A small-molecule ligand and the protein it binds are described below.
Small molecule (SMILES): Cc1nnc(CN2CCC=C(F)C2)s1

Sequence of chain 1.A:
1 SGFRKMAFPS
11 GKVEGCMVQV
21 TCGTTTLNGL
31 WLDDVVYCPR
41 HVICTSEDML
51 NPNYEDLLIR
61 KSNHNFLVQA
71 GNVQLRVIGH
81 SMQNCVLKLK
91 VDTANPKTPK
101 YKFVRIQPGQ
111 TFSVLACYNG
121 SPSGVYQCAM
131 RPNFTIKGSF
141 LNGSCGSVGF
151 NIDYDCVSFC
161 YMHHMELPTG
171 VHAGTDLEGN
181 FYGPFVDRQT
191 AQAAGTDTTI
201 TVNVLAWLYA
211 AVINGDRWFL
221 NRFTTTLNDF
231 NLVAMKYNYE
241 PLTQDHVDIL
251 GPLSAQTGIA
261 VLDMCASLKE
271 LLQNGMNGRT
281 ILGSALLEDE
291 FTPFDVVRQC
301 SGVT

Binding-site contacts:
Ligand atom C09 contacts residue ARG188 of chain 1.A at 4.3 Å.
Ligand atom C10 contacts residue ARG188 of chain 1.A at 3.9 Å.
Ligand atom C13 contacts residue MET49 of chain 1.A at 3.6 Å (hydrophobic).
Ligand atom F12 contacts residue ARG188 of chain 1.A at 4.3 Å.
Ligand atom C01 contacts residue MET49 of chain 1.A at 3.9 Å (hydrophobic).
Ligand atom N03 contacts residue SER46 of chain 1.A at 3.8 Å.
Ligand atom C09 contacts residue GLN189 of chain 1.A at 4.0 Å.
Ligand atom C08 contacts residue MET49 of chain 1.A at 4.2 Å (hydrophobic).
Ligand atom F12 contacts residue MET165 of chain 1.A at 3.7 Å.
Ligand atom C01 contacts residue HIS41 of chain 1.A at 3.9 Å.
Ligand atom S14 contacts residue HIS41 of chain 1.A at 3.3 Å.
Ligand atom C13 contacts residue MET165 of chain 1.A at 4.0 Å (hydrophobic).
Ligand atom C10 contacts residue MET165 of chain 1.A at 3.7 Å (hydrophobic).
Ligand atom F12 contacts residue HIS41 of chain 1.A at 3.1 Å.
Ligand atom C01 contacts residue CYS44 of chain 1.A at 3.1 Å (hydrophobic).
Ligand atom C05 contacts residue MET49 of chain 1.A at 4.1 Å (hydrophobic).
Ligand atom C10 contacts residue GLN189 of chain 1.A at 4.0 Å.
Ligand atom C11 contacts residue HIS41 of chain 1.A at 3.9 Å.
Ligand atom C01 contacts residue SER46 of chain 1.A at 4.2 Å.
Ligand atom N04 contacts residue MET49 of chain 1.A at 3.9 Å.
Ligand atom S14 contacts residue MET49 of chain 1.A at 3.9 Å.
Ligand atom C10 contacts residue ASP187 of chain 1.A at 4.4 Å.
Ligand atom C09 contacts residue MET165 of chain 1.A at 4.0 Å (hydrophobic).
Ligand atom C01 contacts residue THR25 of chain 1.A at 3.9 Å.
Ligand atom C13 contacts residue HIS41 of chain 1.A at 3.5 Å.
Ligand atom C11 contacts residue HIS164 of chain 1.A at 3.6 Å.
Ligand atom C02 contacts residue MET49 of chain 1.A at 3.4 Å (hydrophobic).
Ligand atom C11 contacts residue MET165 of chain 1.A at 3.4 Å (hydrophobic).
Ligand atom C13 contacts residue HIS164 of chain 1.A at 3.5 Å.
Ligand atom C11 contacts residue MET49 of chain 1.A at 3.3 Å (hydrophobic).
Ligand atom N03 contacts residue MET49 of chain 1.A at 3.5 Å.
Ligand atom F12 contacts residue MET49 of chain 1.A at 3.4 Å.
Ligand atom C01 contacts residue THR45 of chain 1.A at 4.1 Å.
Ligand atom N07 contacts residue HIS164 of chain 1.A at 4.3 Å.
Ligand atom F12 contacts residue ASP187 of chain 1.A at 3.5 Å.
Ligand atom N07 contacts residue MET165 of chain 1.A at 4.3 Å.
Ligand atom C10 contacts residue MET49 of chain 1.A at 3.3 Å (hydrophobic).
Ligand atom C09 contacts residue MET49 of chain 1.A at 4.1 Å (hydrophobic).
Ligand atom C08 contacts residue GLN189 of chain 1.A at 3.7 Å.
Ligand atom F12 contacts residue HIS164 of chain 1.A at 3.5 Å.